Sequence of chain 2.A:
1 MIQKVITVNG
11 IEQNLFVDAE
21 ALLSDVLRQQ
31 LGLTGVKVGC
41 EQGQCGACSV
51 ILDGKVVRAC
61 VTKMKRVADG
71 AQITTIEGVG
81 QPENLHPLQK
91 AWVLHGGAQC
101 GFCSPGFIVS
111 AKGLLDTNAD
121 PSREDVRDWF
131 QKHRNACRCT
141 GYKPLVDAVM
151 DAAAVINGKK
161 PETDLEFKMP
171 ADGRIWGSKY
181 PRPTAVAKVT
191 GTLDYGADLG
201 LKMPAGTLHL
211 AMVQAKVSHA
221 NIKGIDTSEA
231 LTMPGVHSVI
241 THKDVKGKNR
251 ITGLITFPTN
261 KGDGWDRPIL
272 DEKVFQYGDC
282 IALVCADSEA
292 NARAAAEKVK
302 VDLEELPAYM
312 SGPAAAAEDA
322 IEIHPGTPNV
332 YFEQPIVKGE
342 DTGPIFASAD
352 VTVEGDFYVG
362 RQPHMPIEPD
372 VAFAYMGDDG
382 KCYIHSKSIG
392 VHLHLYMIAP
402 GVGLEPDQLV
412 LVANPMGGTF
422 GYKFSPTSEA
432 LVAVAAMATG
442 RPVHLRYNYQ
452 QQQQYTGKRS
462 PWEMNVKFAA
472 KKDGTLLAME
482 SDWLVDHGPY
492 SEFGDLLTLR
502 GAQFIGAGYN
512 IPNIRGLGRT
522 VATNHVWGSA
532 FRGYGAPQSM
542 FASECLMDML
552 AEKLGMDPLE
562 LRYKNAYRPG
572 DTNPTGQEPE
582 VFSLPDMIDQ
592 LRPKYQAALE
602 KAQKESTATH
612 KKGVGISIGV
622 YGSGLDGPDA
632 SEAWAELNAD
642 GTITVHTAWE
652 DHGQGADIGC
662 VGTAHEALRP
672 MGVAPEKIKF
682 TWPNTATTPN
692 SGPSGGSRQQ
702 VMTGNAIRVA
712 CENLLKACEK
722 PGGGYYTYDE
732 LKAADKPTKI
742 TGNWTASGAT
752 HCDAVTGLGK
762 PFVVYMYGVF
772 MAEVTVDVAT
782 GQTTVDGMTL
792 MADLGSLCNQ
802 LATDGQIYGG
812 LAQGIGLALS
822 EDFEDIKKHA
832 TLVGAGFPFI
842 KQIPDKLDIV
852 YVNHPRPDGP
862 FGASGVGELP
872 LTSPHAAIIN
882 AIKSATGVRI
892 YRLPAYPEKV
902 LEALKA

The small molecule below binds the protein below.
Small molecule (SMILES): O=CCCc1ccccc1

Binding-site contacts:
Ligand atom O contacts residue PHE257 of chain 2.A at 4.2 Å.
Ligand atom CB contacts residue PHE257 of chain 2.A at 3.8 Å (hydrophobic).
Ligand atom CE1 contacts residue ILE255 of chain 2.A at 3.6 Å (hydrophobic).
Ligand atom CB contacts residue PRO258 of chain 2.A at 4.4 Å (hydrophobic).
Ligand atom CD1 contacts residue THR256 of chain 2.A at 4.0 Å.
Ligand atom CD1 contacts residue PHE257 of chain 2.A at 3.9 Å (hydrophobic).
Ligand atom O contacts residue HIS752 of chain 2.A at 2.4 Å (h-bond).
Ligand atom CB contacts residue HIS752 of chain 2.A at 2.9 Å.
Ligand atom CD1 contacts residue PRO258 of chain 2.A at 4.0 Å (hydrophobic).
Ligand atom CA contacts residue HIS752 of chain 2.A at 2.5 Å.
Ligand atom C contacts residue CYS753 of chain 2.A at 4.0 Å (hydrophobic).
Ligand atom CD1 contacts residue ILE255 of chain 2.A at 3.4 Å (hydrophobic).
Ligand atom CE1 contacts residue PRO258 of chain 2.A at 4.1 Å (hydrophobic).
Ligand atom CG contacts residue HIS752 of chain 2.A at 4.3 Å.
Ligand atom O contacts residue CYS753 of chain 2.A at 3.5 Å (h-bond).
Ligand atom CG contacts residue PRO258 of chain 2.A at 3.8 Å (hydrophobic).
Ligand atom O contacts residue ALA755 of chain 2.A at 4.0 Å.
Ligand atom CD2 contacts residue PRO258 of chain 2.A at 3.8 Å (hydrophobic).
Ligand atom CZ contacts residue THR256 of chain 2.A at 4.4 Å.
Ligand atom CZ contacts residue PRO258 of chain 2.A at 4.3 Å (hydrophobic).
Ligand atom C contacts residue PHE257 of chain 2.A at 3.8 Å (hydrophobic).
Ligand atom C contacts residue HIS752 of chain 2.A at 1.3 Å.
Ligand atom CA contacts residue PHE257 of chain 2.A at 4.0 Å (hydrophobic).
Ligand atom CG contacts residue PHE257 of chain 2.A at 4.2 Å (hydrophobic).
Ligand atom CE1 contacts residue THR256 of chain 2.A at 3.6 Å.
Ligand atom CE2 contacts residue PRO258 of chain 2.A at 4.0 Å (hydrophobic).
Ligand atom CA contacts residue PRO258 of chain 2.A at 4.0 Å (hydrophobic).